Binding-site contacts:
Ligand atom C3 contacts residue ASN234 of chain 1.C at 3.8 Å.
Ligand atom C2 contacts residue ASN234 of chain 1.C at 2.5 Å.
Ligand atom C8 contacts residue GLY232 of chain 1.C at 3.4 Å.
Ligand atom C5 contacts residue ASN234 of chain 1.C at 3.6 Å.
Ligand atom C7 contacts residue ASN234 of chain 1.C at 4.2 Å.
Ligand atom C1 contacts residue ASN234 of chain 1.C at 1.4 Å.
Ligand atom N2 contacts residue ASN234 of chain 1.C at 3.0 Å (h-bond).
Ligand atom C4 contacts residue ASN234 of chain 1.C at 4.2 Å.
Ligand atom O5 contacts residue ASN234 of chain 1.C at 2.3 Å (h-bond).

A small-molecule ligand and the protein it binds are described below.
Small molecule (SMILES): CC(=O)N[C@@H]1[C@@H](O)[C@H](O)[C@@H](CO)O[C@H]1O

Sequence of chain 1.C:
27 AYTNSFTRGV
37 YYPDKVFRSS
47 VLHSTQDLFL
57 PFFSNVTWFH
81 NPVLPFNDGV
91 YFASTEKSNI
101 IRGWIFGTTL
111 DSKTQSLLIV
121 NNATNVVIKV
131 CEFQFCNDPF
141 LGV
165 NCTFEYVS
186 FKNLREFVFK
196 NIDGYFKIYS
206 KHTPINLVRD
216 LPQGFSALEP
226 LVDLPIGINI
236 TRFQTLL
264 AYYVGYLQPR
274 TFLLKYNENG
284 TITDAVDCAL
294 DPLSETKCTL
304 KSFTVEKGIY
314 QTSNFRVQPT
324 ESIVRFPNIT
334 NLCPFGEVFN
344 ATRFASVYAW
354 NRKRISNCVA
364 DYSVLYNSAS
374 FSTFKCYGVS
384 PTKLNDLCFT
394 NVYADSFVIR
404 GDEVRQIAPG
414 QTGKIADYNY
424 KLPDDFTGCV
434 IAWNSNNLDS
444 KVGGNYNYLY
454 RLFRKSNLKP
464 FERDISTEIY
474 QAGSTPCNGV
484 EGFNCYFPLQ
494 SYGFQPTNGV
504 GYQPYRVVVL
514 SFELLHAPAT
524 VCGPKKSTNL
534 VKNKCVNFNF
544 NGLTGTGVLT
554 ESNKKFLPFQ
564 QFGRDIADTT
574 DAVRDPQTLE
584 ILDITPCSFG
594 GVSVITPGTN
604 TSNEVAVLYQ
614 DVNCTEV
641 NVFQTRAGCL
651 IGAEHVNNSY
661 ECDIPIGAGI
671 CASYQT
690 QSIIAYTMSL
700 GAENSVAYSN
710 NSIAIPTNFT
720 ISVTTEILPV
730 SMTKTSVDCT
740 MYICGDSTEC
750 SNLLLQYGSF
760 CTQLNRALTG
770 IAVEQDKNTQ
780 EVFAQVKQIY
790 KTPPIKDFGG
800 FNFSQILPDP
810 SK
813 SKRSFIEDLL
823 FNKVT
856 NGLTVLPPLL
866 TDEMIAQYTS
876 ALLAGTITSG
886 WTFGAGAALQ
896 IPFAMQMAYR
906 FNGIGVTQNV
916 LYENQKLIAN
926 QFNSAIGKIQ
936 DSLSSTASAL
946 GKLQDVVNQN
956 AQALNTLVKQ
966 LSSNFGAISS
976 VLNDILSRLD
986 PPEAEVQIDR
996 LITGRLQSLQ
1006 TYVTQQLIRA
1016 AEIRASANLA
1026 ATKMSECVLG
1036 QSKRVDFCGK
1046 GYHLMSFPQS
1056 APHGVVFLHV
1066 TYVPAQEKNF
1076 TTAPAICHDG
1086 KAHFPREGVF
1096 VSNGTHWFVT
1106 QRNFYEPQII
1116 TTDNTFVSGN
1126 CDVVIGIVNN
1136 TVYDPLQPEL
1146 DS